Binding-site contacts:
Ligand atom C5 contacts residue ASN278 of chain 1.C at 3.8 Å.
Ligand atom C1 contacts residue THR280 of chain 1.C at 4.0 Å.
Ligand atom C7 contacts residue THR280 of chain 1.C at 3.6 Å.
Ligand atom C2 contacts residue THR280 of chain 1.C at 3.8 Å.
Ligand atom C8 contacts residue ILE279 of chain 1.C at 3.9 Å (hydrophobic).
Ligand atom C8 contacts residue ASN278 of chain 1.C at 3.4 Å.
Ligand atom C1 contacts residue ASN278 of chain 1.C at 1.5 Å.
Ligand atom C3 contacts residue ASN278 of chain 1.C at 3.9 Å.
Ligand atom O5 contacts residue ASN281 of chain 1.C at 4.3 Å.
Ligand atom C7 contacts residue ASN278 of chain 1.C at 3.0 Å.
Ligand atom C2 contacts residue ASN278 of chain 1.C at 2.6 Å.
Ligand atom N2 contacts residue THR280 of chain 1.C at 2.9 Å (h-bond).
Ligand atom C8 contacts residue THR280 of chain 1.C at 3.5 Å.
Ligand atom C1 contacts residue ASN281 of chain 1.C at 4.2 Å.
Ligand atom C3 contacts residue THR280 of chain 1.C at 4.1 Å.
Ligand atom O5 contacts residue ASN278 of chain 1.C at 2.4 Å (h-bond).
Ligand atom C4 contacts residue ASN278 of chain 1.C at 4.3 Å.
Ligand atom O7 contacts residue ASN278 of chain 1.C at 3.6 Å.
Ligand atom N2 contacts residue ASN278 of chain 1.C at 2.7 Å (h-bond).

The protein below binds the small molecule below.
Small molecule (SMILES): CC(=O)N[C@@H]1[C@@H](O)[C@H](O)[C@@H](CO)O[C@H]1O

Sequence of chain 1.C:
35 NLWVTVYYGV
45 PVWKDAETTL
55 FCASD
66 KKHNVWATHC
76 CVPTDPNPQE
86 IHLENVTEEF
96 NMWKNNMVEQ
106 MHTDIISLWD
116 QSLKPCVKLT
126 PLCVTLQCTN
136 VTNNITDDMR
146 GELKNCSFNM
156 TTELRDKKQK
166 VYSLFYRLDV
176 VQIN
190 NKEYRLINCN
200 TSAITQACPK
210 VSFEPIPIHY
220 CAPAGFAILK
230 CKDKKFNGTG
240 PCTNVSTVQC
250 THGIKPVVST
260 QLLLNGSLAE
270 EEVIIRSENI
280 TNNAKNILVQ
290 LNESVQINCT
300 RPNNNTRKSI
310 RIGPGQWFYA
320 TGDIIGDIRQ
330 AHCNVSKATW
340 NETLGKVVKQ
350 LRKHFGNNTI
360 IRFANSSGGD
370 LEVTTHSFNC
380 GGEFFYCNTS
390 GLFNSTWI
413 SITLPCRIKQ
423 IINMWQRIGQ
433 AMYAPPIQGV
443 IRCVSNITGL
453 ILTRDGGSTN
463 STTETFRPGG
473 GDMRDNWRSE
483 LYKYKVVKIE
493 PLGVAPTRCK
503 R